A small-molecule ligand and the protein it binds are described below.
Small molecule (SMILES): O=C(O)CN(CC(=O)O)[C@H](Cc1ccc(NC(=S)NC(CO)(CO)CO)cc1)CN(CC(=O)O)[C@H]1CCCC[C@@H]1N(CC(=O)O)CC(=O)O

Sequence of chain 1.B:
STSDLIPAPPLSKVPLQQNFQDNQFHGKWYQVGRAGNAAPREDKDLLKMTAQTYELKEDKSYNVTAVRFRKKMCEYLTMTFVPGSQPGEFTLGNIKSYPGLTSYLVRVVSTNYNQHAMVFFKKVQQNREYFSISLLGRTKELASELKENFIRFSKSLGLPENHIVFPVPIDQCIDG

Binding-site contacts:
Ligand atom C6 contacts residue YT31 of chain 1.G at 3.2 Å.
Ligand atom O7 contacts residue SER136 of chain 1.B at 2.5 Å (h-bond).
Ligand atom O4 contacts residue GLN54 of chain 1.B at 3.3 Å (h-bond).
Ligand atom C5 contacts residue YT31 of chain 1.G at 3.0 Å.
Ligand atom O3 contacts residue THR52 of chain 1.B at 2.7 Å (h-bond).
Ligand atom O4 contacts residue YT31 of chain 1.G at 2.4 Å.
Ligand atom C20 contacts residue ARG70 of chain 1.B at 3.4 Å.
Ligand atom C2 contacts residue YT31 of chain 1.G at 3.4 Å.
Ligand atom C9 contacts residue YT31 of chain 1.G at 3.3 Å.
Ligand atom O7 contacts residue PHE123 of chain 1.B at 3.1 Å.
Ligand atom N1 contacts residue YT31 of chain 1.G at 2.8 Å.
Ligand atom O2 contacts residue YT31 of chain 1.G at 2.4 Å.
Ligand atom C10 contacts residue TYR106 of chain 1.B at 3.5 Å (hydrophobic).
Ligand atom O6 contacts residue YT31 of chain 1.G at 2.2 Å.
Ligand atom C3 contacts residue YT31 of chain 1.G at 3.3 Å.
Ligand atom C3 contacts residue THR52 of chain 1.B at 3.4 Å.
Ligand atom C8 contacts residue YT31 of chain 1.G at 3.3 Å.
Ligand atom C3 contacts residue GLN54 of chain 1.B at 3.4 Å.
Ligand atom C4 contacts residue GLN33 of chain 1.B at 3.4 Å.
Ligand atom C13 contacts residue YT31 of chain 1.G at 3.4 Å.
Ligand atom O8 contacts residue YT31 of chain 1.G at 2.1 Å.
Ligand atom C12 contacts residue YT31 of chain 1.G at 3.4 Å.
Ligand atom N2 contacts residue YT31 of chain 1.G at 2.5 Å.
Ligand atom O8 contacts residue GLN33 of chain 1.B at 3.3 Å (h-bond).
Ligand atom C7 contacts residue SER136 of chain 1.B at 3.4 Å.
Ligand atom O7 contacts residue GLN54 of chain 1.B at 3.3 Å (h-bond).
Ligand atom C4 contacts residue THR52 of chain 1.B at 3.3 Å.
Ligand atom N3 contacts residue YT31 of chain 1.G at 2.6 Å.
Ligand atom O3 contacts residue GLN54 of chain 1.B at 2.6 Å (h-bond).
Ligand atom C1 contacts residue YT31 of chain 1.G at 3.2 Å.
Ligand atom C9 contacts residue TYR106 of chain 1.B at 3.4 Å (hydrophobic).
Ligand atom C10 contacts residue PHE123 of chain 1.B at 3.5 Å (hydrophobic).
Ligand atom C14 contacts residue YT31 of chain 1.G at 3.5 Å.
Ligand atom O2 contacts residue GLN33 of chain 1.B at 3.1 Å (h-bond).
Ligand atom O10 contacts residue YT31 of chain 1.G at 2.5 Å.
Ligand atom C10 contacts residue YT31 of chain 1.G at 3.3 Å.
Ligand atom O9 contacts residue TYR106 of chain 1.B at 2.4 Å (h-bond).
Ligand atom C21 contacts residue ARG70 of chain 1.B at 3.4 Å.
Ligand atom C7 contacts residue YT31 of chain 1.G at 3.0 Å.
Ligand atom C7 contacts residue GLN54 of chain 1.B at 3.5 Å.